Binding-site contacts:
Ligand atom C26 contacts residue THR84 of chain 1.A at 3.0 Å.
Ligand atom O3 contacts residue ALA180 of chain 1.A at 3.4 Å.
Ligand atom C contacts residue TRP205 of chain 1.A at 3.7 Å (hydrophobic).
Ligand atom C22 contacts residue GLU83 of chain 1.A at 3.1 Å.
Ligand atom C13 contacts residue GLY206 of chain 1.A at 2.9 Å.
Ligand atom C3 contacts residue SER185 of chain 1.A at 3.6 Å.
Ligand atom C15 contacts residue GLY206 of chain 1.A at 3.6 Å.
Ligand atom C22 contacts residue LYS82 of chain 1.A at 3.6 Å.
Ligand atom C23 contacts residue PHE162 of chain 1.A at 3.7 Å (hydrophobic).
Ligand atom O3 contacts residue VAL203 of chain 1.A at 3.5 Å.
Ligand atom C7 contacts residue GLN182 of chain 1.A at 3.6 Å.
Ligand atom C9 contacts residue GLY206 of chain 1.A at 3.2 Å.
Ligand atom C8 contacts residue GLN182 of chain 1.A at 3.6 Å.
Ligand atom C12 contacts residue TRP205 of chain 1.A at 3.6 Å (hydrophobic).
Ligand atom N3 contacts residue CYS209 of chain 1.A at 3.5 Å (h-bond).
Ligand atom C6 contacts residue GLY206 of chain 1.A at 3.5 Å.
Ligand atom N2 contacts residue GLY206 of chain 1.A at 3.7 Å.
Ligand atom C2 contacts residue ALA180 of chain 1.A at 3.5 Å (hydrophobic).
Ligand atom C5 contacts residue GLN182 of chain 1.A at 3.6 Å.
Ligand atom C26 contacts residue GLU83 of chain 1.A at 3.5 Å.
Ligand atom C29 contacts residue GLY206 of chain 1.A at 3.5 Å.
Ligand atom C21 contacts residue THR84 of chain 1.A at 3.5 Å.
Ligand atom N contacts residue GLY216 of chain 1.A at 3.5 Å.
Ligand atom F1 contacts residue GLU135 of chain 1.A at 3.4 Å.
Ligand atom C21 contacts residue PHE162 of chain 1.A at 3.5 Å (hydrophobic).
Ligand atom F2 contacts residue ARG132 of chain 1.A at 3.6 Å.
Ligand atom F2 contacts residue GLN182 of chain 1.A at 3.5 Å.
Ligand atom N1 contacts residue GLY208 of chain 1.A at 3.4 Å (h-bond).
Ligand atom N1 contacts residue ALA180 of chain 1.A at 3.4 Å (h-bond).
Ligand atom N contacts residue ALA180 of chain 1.A at 3.3 Å.
Ligand atom N1 contacts residue ASP179 of chain 1.A at 2.9 Å (salt-bridge).
Ligand atom F2 contacts residue GLU135 of chain 1.A at 3.3 Å.
Ligand atom C1 contacts residue GLY206 of chain 1.A at 3.5 Å.
Ligand atom N4 contacts residue GLY206 of chain 1.A at 3.1 Å (h-bond).
Ligand atom O1 contacts residue GLY206 of chain 1.A at 3.0 Å (h-bond).
Ligand atom O1 contacts residue TRP205 of chain 1.A at 3.3 Å.
Ligand atom C11 contacts residue LYS82 of chain 1.A at 3.4 Å.
Ligand atom N3 contacts residue GLN182 of chain 1.A at 3.2 Å (h-bond).
Ligand atom C6 contacts residue GLY208 of chain 1.A at 3.4 Å.
Ligand atom C4 contacts residue GLN182 of chain 1.A at 3.6 Å.

The small molecule below binds the protein below.
Small molecule (SMILES): Nc1noc2ccc(-n3nc(C(F)(F)F)c4c3C(=O)N(c3ccc(-c5ccccc5CN5CC[C@@H](O)C5)cc3)CC4)cc12

Sequence of chain 1.A:
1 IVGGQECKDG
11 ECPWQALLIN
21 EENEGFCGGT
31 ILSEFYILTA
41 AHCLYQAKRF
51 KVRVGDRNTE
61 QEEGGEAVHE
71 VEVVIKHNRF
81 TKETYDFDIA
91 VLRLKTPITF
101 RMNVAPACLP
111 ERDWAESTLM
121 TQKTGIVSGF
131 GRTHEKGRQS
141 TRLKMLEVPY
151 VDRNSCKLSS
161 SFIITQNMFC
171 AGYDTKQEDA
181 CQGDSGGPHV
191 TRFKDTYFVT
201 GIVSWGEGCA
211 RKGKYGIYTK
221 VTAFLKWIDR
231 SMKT